Binding-site contacts:
Ligand atom C6 contacts residue ASN4 of chain 1.A at 4.1 Å.
Ligand atom O5 contacts residue ASN153 of chain 1.A at 4.2 Å.
Ligand atom C2 contacts residue ASP1 of chain 1.A at 4.1 Å.
Ligand atom C3 contacts residue ASP1 of chain 1.A at 3.8 Å.
Ligand atom C6 contacts residue ASN153 of chain 1.A at 4.0 Å.
Ligand atom C5 contacts residue ASN4 of chain 1.A at 3.7 Å.
Ligand atom C8 contacts residue ASP1 of chain 1.A at 3.5 Å.
Ligand atom O6 contacts residue ASN153 of chain 1.A at 4.3 Å.
Ligand atom C1 contacts residue PHE2 of chain 1.A at 3.7 Å (hydrophobic).
Ligand atom C2 contacts residue PHE2 of chain 1.A at 4.1 Å (hydrophobic).
Ligand atom C2 contacts residue ASN4 of chain 1.A at 4.5 Å.
Ligand atom O5 contacts residue ASN4 of chain 1.A at 2.6 Å (h-bond).
Ligand atom C8 contacts residue PHE2 of chain 1.A at 3.8 Å (hydrophobic).
Ligand atom C7 contacts residue ASP1 of chain 1.A at 3.8 Å.
Ligand atom C5 contacts residue ASN153 of chain 1.A at 3.6 Å.
Ligand atom C1 contacts residue ASN4 of chain 1.A at 3.0 Å.
Ligand atom N2 contacts residue ASP1 of chain 1.A at 3.2 Å.
Ligand atom C7 contacts residue PHE2 of chain 1.A at 3.9 Å (hydrophobic).
Ligand atom O3 contacts residue ASP1 of chain 1.A at 3.1 Å.
Ligand atom O6 contacts residue ASN4 of chain 1.A at 3.2 Å (h-bond).
Ligand atom N2 contacts residue PHE2 of chain 1.A at 3.3 Å (h-bond).

A protein and the small-molecule ligand that binds it are described below.
Small molecule (SMILES): CC(=O)N[C@@H]1[C@@H](O)[C@H](O)[C@@H](CO)O[C@H]1O

Sequence of chain 1.A:
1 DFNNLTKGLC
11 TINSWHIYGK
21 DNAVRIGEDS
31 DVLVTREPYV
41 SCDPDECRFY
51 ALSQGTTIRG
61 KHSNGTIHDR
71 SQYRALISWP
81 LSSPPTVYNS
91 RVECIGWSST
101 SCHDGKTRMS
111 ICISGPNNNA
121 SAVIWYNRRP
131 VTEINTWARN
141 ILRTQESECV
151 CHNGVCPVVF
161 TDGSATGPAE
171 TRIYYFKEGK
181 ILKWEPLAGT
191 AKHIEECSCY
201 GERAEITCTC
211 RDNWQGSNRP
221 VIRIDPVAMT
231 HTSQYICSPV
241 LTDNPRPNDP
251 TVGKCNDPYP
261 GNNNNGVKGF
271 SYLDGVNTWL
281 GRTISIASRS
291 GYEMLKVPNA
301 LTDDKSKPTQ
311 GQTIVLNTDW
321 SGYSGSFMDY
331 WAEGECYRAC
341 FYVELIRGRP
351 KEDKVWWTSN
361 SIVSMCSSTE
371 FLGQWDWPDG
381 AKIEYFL